Binding-site contacts:
Ligand atom C1 contacts residue ASN225 of chain 24.E at 1.4 Å.
Ligand atom C5 contacts residue ASN225 of chain 24.E at 3.6 Å.
Ligand atom C2 contacts residue ASP283 of chain 24.E at 3.8 Å.
Ligand atom C4 contacts residue MET223 of chain 24.E at 4.0 Å (hydrophobic).
Ligand atom C8 contacts residue ARG251 of chain 24.E at 3.5 Å.
Ligand atom O6 contacts residue TYR243 of chain 24.E at 4.0 Å.
Ligand atom N2 contacts residue MET223 of chain 24.E at 3.8 Å.
Ligand atom N2 contacts residue LYS220 of chain 24.E at 4.1 Å.
Ligand atom O3 contacts residue ASP283 of chain 24.E at 4.3 Å.
Ligand atom C6 contacts residue ASP283 of chain 24.E at 3.8 Å.
Ligand atom C6 contacts residue LYS220 of chain 24.E at 4.0 Å.
Ligand atom O5 contacts residue ASN225 of chain 24.E at 2.3 Å (h-bond).
Ligand atom C1 contacts residue LYS220 of chain 24.E at 4.2 Å.
Ligand atom C2 contacts residue ASN225 of chain 24.E at 2.5 Å.
Ligand atom C3 contacts residue ASN225 of chain 24.E at 3.8 Å.
Ligand atom O7 contacts residue ASN225 of chain 24.E at 2.9 Å (h-bond).
Ligand atom C5 contacts residue LYS220 of chain 24.E at 4.0 Å.
Ligand atom O4 contacts residue LYS220 of chain 24.E at 4.2 Å.
Ligand atom C8 contacts residue SER252 of chain 24.E at 3.4 Å.
Ligand atom O4 contacts residue MET223 of chain 24.E at 3.7 Å.
Ligand atom N2 contacts residue ASN225 of chain 24.E at 3.0 Å (h-bond).
Ligand atom C4 contacts residue LYS220 of chain 24.E at 3.4 Å.
Ligand atom C7 contacts residue SER252 of chain 24.E at 3.5 Å.
Ligand atom C7 contacts residue MET223 of chain 24.E at 3.6 Å (hydrophobic).
Ligand atom C2 contacts residue LYS220 of chain 24.E at 3.8 Å.
Ligand atom O7 contacts residue SER252 of chain 24.E at 2.9 Å (h-bond).
Ligand atom O5 contacts residue LYS220 of chain 24.E at 3.4 Å.
Ligand atom O6 contacts residue ASP283 of chain 24.E at 3.8 Å.
Ligand atom C7 contacts residue ARG251 of chain 24.E at 4.0 Å.
Ligand atom O7 contacts residue ARG251 of chain 24.E at 4.3 Å.
Ligand atom O3 contacts residue LYS220 of chain 24.E at 3.8 Å.
Ligand atom C5 contacts residue MET223 of chain 24.E at 4.0 Å (hydrophobic).
Ligand atom C8 contacts residue MET223 of chain 24.E at 3.3 Å (hydrophobic).
Ligand atom O7 contacts residue MET223 of chain 24.E at 3.5 Å.
Ligand atom O7 contacts residue LYS220 of chain 24.E at 4.0 Å.
Ligand atom C4 contacts residue ASN225 of chain 24.E at 4.2 Å.
Ligand atom C7 contacts residue ASN225 of chain 24.E at 3.2 Å.
Ligand atom C3 contacts residue LYS220 of chain 24.E at 4.1 Å.
Ligand atom C3 contacts residue MET223 of chain 24.E at 3.7 Å (hydrophobic).
Ligand atom C1 contacts residue LYS220 of chain 24.E at 4.0 Å.

Sequence of chain 24.E:
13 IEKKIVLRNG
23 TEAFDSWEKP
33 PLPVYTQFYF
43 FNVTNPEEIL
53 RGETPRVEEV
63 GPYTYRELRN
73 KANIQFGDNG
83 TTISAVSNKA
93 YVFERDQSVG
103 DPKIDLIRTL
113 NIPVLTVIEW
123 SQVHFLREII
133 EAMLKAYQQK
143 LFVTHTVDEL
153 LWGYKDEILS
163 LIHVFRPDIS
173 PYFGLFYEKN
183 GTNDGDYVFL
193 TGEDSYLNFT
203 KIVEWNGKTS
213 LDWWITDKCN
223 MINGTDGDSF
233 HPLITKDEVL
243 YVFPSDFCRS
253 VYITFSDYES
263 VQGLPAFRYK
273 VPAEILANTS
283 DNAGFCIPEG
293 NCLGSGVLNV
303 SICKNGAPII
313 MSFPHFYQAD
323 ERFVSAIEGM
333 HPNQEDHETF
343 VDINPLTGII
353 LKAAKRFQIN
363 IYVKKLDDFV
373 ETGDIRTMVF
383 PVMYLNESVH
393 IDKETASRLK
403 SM

This small molecule binds to this protein.
Small molecule (SMILES): CC(=O)N[C@H]1[C@H](O[C@H]2[C@H](O)[C@@H](NC(C)=O)CO[C@@H]2CO)O[C@H](CO)[C@@H](O[C@@H]2O[C@H](CO)[C@@H](O)[C@H](O)[C@@H]2O)[C@@H]1O